This protein binds this small molecule.
Small molecule (SMILES): CC(=O)N[C@@H]1[C@@H](O)[C@H](O[C@@H]2O[C@H](CO)[C@@H](O)[C@H](O)[C@H]2NC(C)=O)[C@@H](CO)O[C@@H]1O

Sequence of chain 1.B:
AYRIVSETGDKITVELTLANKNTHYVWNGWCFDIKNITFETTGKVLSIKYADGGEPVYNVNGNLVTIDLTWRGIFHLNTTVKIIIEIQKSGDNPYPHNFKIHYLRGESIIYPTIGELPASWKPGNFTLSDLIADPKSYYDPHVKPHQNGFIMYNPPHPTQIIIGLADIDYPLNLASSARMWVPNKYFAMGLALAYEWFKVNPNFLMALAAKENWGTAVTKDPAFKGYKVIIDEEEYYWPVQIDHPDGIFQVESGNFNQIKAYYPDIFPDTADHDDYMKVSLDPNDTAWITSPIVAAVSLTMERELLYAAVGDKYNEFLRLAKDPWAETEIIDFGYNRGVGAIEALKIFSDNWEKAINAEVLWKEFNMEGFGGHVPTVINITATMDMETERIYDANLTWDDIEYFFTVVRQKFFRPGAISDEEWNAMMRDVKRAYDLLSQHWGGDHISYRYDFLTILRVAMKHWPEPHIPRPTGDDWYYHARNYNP

Sequence of chain 1.A:
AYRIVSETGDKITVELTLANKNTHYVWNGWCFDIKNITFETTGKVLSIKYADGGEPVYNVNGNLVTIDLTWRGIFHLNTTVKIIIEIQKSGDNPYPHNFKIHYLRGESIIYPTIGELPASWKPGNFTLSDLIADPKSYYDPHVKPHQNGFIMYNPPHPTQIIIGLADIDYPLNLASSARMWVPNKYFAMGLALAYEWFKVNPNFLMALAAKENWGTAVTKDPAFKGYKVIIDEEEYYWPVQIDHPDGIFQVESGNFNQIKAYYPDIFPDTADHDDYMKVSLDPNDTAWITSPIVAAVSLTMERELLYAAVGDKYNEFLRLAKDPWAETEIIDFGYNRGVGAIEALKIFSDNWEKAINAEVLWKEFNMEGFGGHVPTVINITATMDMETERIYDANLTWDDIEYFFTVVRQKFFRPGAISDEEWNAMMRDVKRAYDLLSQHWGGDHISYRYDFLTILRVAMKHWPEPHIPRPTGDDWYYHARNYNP

Binding-site contacts:
Ligand atom O6 contacts residue PHE371 of chain 1.A at 2.8 Å (h-bond).
Ligand atom C5 contacts residue GLU213 of chain 1.A at 3.6 Å.
Ligand atom C2 contacts residue LYS212 of chain 1.A at 3.8 Å.
Ligand atom O5 contacts residue ASN174 of chain 1.A at 3.6 Å.
Ligand atom O6 contacts residue HIS374 of chain 1.A at 3.9 Å.
Ligand atom N2 contacts residue GLU213 of chain 1.A at 2.7 Å (salt-bridge).
Ligand atom C3 contacts residue ARG338 of chain 1.B at 3.8 Å.
Ligand atom O3 contacts residue GLU213 of chain 1.A at 3.8 Å.
Ligand atom O7 contacts residue ARG338 of chain 1.B at 3.3 Å (salt-bridge).
Ligand atom O7 contacts residue LYS212 of chain 1.A at 3.1 Å (salt-bridge).
Ligand atom C3 contacts residue GLN251 of chain 1.A at 3.7 Å.
Ligand atom O7 contacts residue GLY372 of chain 1.A at 3.8 Å.
Ligand atom O6 contacts residue TRP215 of chain 1.A at 3.8 Å.
Ligand atom C7 contacts residue LYS212 of chain 1.A at 3.9 Å.
Ligand atom C7 contacts residue GLN251 of chain 1.A at 3.3 Å.
Ligand atom O3 contacts residue GLN251 of chain 1.A at 2.7 Å (h-bond).
Ligand atom C8 contacts residue LEU175 of chain 1.A at 3.9 Å (hydrophobic).
Ligand atom O7 contacts residue ASN174 of chain 1.A at 3.5 Å.
Ligand atom C8 contacts residue GLN242 of chain 1.A at 3.5 Å.
Ligand atom C7 contacts residue GLU213 of chain 1.A at 3.8 Å.
Ligand atom C3 contacts residue LYS212 of chain 1.A at 3.9 Å.
Ligand atom C3 contacts residue GLU213 of chain 1.A at 3.2 Å.
Ligand atom O4 contacts residue GLU213 of chain 1.A at 2.6 Å (salt-bridge).
Ligand atom C8 contacts residue GLN251 of chain 1.A at 3.5 Å.
Ligand atom C2 contacts residue ARG338 of chain 1.B at 3.8 Å.
Ligand atom C6 contacts residue ASN337 of chain 1.A at 3.6 Å.
Ligand atom C8 contacts residue ASN214 of chain 1.A at 3.5 Å.
Ligand atom C6 contacts residue PHE371 of chain 1.A at 3.7 Å (hydrophobic).
Ligand atom N2 contacts residue GLN251 of chain 1.A at 3.4 Å (h-bond).
Ligand atom O6 contacts residue LYS212 of chain 1.A at 3.2 Å.
Ligand atom C1 contacts residue ASN174 of chain 1.A at 3.8 Å.
Ligand atom O4 contacts residue ASN337 of chain 1.A at 3.6 Å (h-bond).
Ligand atom O7 contacts residue GLN251 of chain 1.A at 3.8 Å.
Ligand atom O3 contacts residue ARG338 of chain 1.B at 3.0 Å (salt-bridge).
Ligand atom C1 contacts residue GLU213 of chain 1.A at 3.4 Å.
Ligand atom C4 contacts residue GLU213 of chain 1.A at 3.3 Å.
Ligand atom C2 contacts residue ASN174 of chain 1.A at 3.5 Å.
Ligand atom O3 contacts residue LYS212 of chain 1.A at 2.9 Å (salt-bridge).
Ligand atom O4 contacts residue GOL1 of chain 1.I at 3.1 Å (h-bond).
Ligand atom C2 contacts residue GLU213 of chain 1.A at 3.4 Å.